Binding-site contacts:
Ligand atom C8 contacts residue THR239 of chain 1.B at 3.6 Å.
Ligand atom C4 contacts residue ASN253 of chain 1.B at 4.2 Å.
Ligand atom N2 contacts residue ASN253 of chain 1.B at 2.9 Å (h-bond).
Ligand atom C2 contacts residue THR255 of chain 1.B at 4.2 Å.
Ligand atom C6 contacts residue THR255 of chain 1.B at 4.5 Å.
Ligand atom C2 contacts residue ASN253 of chain 1.B at 2.5 Å.
Ligand atom O7 contacts residue ASN253 of chain 1.B at 4.0 Å.
Ligand atom C3 contacts residue THR255 of chain 1.B at 4.1 Å.
Ligand atom C4 contacts residue THR255 of chain 1.B at 4.3 Å.
Ligand atom C8 contacts residue MET240 of chain 1.B at 3.6 Å (hydrophobic).
Ligand atom C5 contacts residue THR255 of chain 1.B at 3.5 Å.
Ligand atom C1 contacts residue THR255 of chain 1.B at 3.4 Å.
Ligand atom O5 contacts residue THR255 of chain 1.B at 3.8 Å.
Ligand atom C7 contacts residue MET240 of chain 1.B at 4.3 Å (hydrophobic).
Ligand atom C7 contacts residue ASN253 of chain 1.B at 3.7 Å.
Ligand atom O5 contacts residue ASN253 of chain 1.B at 2.4 Å (h-bond).
Ligand atom C5 contacts residue ASN253 of chain 1.B at 3.6 Å.
Ligand atom C3 contacts residue ASN253 of chain 1.B at 3.8 Å.
Ligand atom C1 contacts residue ASN253 of chain 1.B at 1.4 Å.

Sequence of chain 1.B:
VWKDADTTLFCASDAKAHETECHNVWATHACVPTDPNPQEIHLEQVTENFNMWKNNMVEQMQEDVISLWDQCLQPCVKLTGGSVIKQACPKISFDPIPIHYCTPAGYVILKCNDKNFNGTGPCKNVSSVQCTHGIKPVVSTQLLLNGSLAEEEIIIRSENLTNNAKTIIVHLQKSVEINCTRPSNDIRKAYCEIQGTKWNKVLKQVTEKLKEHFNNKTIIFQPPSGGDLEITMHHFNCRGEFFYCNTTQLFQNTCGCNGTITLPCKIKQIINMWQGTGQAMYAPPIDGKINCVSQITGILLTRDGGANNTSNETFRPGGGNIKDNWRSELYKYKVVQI

This small molecule binds to this protein.
Small molecule (SMILES): CC(=O)N[C@H]1[C@H](O[C@H]2[C@H](O)[C@@H](NC(C)=O)CO[C@@H]2CO)O[C@H](CO)[C@@H](O[C@@H]2O[C@H](CO[C@H]3O[C@H](CO)[C@@H](O)[C@H](O)[C@@H]3O)[C@@H](O)[C@H](O)[C@@H]2O)[C@@H]1O